Binding-site contacts:
Ligand atom C7 contacts residue ASN151 of chain 1.A at 3.8 Å.
Ligand atom O5 contacts residue SER92 of chain 1.A at 3.7 Å.
Ligand atom N2 contacts residue SER92 of chain 1.A at 4.0 Å.
Ligand atom O5 contacts residue ASN151 of chain 1.A at 2.4 Å (h-bond).
Ligand atom C1 contacts residue SER92 of chain 1.A at 3.2 Å.
Ligand atom C3 contacts residue ASN151 of chain 1.A at 3.8 Å.
Ligand atom O6 contacts residue PHE148 of chain 1.A at 3.4 Å.
Ligand atom C5 contacts residue SER92 of chain 1.A at 3.8 Å.
Ligand atom C2 contacts residue SER92 of chain 1.A at 4.0 Å.
Ligand atom O7 contacts residue ASN151 of chain 1.A at 3.8 Å.
Ligand atom N2 contacts residue ASN151 of chain 1.A at 2.9 Å (h-bond).
Ligand atom C1 contacts residue ASN151 of chain 1.A at 1.4 Å.
Ligand atom C4 contacts residue ASN151 of chain 1.A at 4.2 Å.
Ligand atom C3 contacts residue SER92 of chain 1.A at 3.9 Å.
Ligand atom C2 contacts residue ASN151 of chain 1.A at 2.5 Å.
Ligand atom C5 contacts residue ASN151 of chain 1.A at 3.7 Å.

The protein below binds the small molecule below.
Small molecule (SMILES): CC(=O)N[C@@H]1[C@@H](O)[C@H](O)[C@@H](CO)O[C@H]1O

Sequence of chain 1.A:
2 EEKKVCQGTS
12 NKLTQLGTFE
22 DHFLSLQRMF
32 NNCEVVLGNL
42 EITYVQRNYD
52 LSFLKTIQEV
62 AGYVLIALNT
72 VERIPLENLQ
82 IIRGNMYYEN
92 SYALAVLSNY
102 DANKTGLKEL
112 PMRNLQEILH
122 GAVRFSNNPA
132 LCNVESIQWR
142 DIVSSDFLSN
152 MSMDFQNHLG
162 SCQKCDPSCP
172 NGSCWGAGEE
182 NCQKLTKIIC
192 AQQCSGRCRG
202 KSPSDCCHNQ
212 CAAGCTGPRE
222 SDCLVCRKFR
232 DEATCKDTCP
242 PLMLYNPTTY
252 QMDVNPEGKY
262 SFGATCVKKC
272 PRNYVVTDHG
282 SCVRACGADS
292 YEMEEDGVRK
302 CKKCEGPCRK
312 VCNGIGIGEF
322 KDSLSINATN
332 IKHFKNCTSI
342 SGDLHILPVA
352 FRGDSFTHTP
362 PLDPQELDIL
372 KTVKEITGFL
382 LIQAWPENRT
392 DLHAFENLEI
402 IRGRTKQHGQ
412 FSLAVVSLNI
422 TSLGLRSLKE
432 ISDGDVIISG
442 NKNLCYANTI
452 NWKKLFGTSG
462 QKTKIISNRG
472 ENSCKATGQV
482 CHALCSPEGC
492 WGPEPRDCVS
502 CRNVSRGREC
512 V